Sequence of chain 1.A:
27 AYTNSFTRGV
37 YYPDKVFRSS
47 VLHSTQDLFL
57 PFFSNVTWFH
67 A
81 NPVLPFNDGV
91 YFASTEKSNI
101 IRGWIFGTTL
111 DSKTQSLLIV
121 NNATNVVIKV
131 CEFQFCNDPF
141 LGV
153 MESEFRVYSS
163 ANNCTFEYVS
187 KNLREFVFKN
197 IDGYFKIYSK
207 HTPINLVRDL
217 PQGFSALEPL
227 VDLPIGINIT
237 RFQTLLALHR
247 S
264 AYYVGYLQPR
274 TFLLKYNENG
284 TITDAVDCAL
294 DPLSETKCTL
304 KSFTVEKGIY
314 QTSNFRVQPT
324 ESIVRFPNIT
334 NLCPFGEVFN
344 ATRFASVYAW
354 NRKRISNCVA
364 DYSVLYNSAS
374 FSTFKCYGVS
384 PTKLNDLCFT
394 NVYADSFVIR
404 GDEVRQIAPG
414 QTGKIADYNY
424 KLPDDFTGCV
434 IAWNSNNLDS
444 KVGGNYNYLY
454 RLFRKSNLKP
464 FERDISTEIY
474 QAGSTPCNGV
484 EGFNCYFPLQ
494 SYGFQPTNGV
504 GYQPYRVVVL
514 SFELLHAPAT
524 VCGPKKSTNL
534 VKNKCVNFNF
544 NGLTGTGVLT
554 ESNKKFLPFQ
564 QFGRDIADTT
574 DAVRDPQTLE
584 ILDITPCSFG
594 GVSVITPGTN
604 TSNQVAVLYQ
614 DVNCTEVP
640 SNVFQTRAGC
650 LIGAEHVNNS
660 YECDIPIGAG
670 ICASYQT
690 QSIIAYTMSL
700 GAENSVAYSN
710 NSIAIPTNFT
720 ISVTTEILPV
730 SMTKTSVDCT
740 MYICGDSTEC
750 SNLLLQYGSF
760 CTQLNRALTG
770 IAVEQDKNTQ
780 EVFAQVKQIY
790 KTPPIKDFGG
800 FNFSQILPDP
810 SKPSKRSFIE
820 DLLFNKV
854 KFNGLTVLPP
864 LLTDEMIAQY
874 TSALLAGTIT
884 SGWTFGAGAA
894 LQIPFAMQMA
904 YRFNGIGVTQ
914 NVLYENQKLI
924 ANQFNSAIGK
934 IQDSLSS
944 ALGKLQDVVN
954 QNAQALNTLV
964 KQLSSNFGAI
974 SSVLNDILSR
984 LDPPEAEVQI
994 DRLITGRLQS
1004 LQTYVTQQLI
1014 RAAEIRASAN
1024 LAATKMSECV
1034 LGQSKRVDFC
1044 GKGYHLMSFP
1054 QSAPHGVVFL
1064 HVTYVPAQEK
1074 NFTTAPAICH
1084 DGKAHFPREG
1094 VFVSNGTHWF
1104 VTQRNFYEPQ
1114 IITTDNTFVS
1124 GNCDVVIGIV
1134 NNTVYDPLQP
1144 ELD

This small molecule binds to this protein.
Small molecule (SMILES): CC(=O)N[C@@H]1[C@@H](O)[C@H](O)[C@@H](CO)O[C@H]1O

Binding-site contacts:
Ligand atom C7 contacts residue THR124 of chain 1.A at 3.9 Å.
Ligand atom C5 contacts residue VAL127 of chain 1.A at 3.6 Å (hydrophobic).
Ligand atom C1 contacts residue VAL127 of chain 1.A at 4.4 Å (hydrophobic).
Ligand atom C4 contacts residue ASN122 of chain 1.A at 4.3 Å.
Ligand atom C1 contacts residue ASN122 of chain 1.A at 1.5 Å.
Ligand atom O6 contacts residue VAL127 of chain 1.A at 4.2 Å.
Ligand atom C2 contacts residue ASN122 of chain 1.A at 2.5 Å.
Ligand atom O5 contacts residue ASN122 of chain 1.A at 2.4 Å (h-bond).
Ligand atom C1 contacts residue THR124 of chain 1.A at 4.0 Å.
Ligand atom O5 contacts residue VAL127 of chain 1.A at 3.9 Å.
Ligand atom C5 contacts residue ASN122 of chain 1.A at 3.7 Å.
Ligand atom C8 contacts residue THR124 of chain 1.A at 3.5 Å.
Ligand atom N2 contacts residue ASN122 of chain 1.A at 2.9 Å (h-bond).
Ligand atom C6 contacts residue VAL127 of chain 1.A at 3.8 Å (hydrophobic).
Ligand atom O4 contacts residue VAL171 of chain 1.A at 4.3 Å.
Ligand atom C3 contacts residue ASN122 of chain 1.A at 3.8 Å.
Ligand atom C2 contacts residue THR124 of chain 1.A at 4.3 Å.
Ligand atom N2 contacts residue THR124 of chain 1.A at 3.3 Å.
Ligand atom C7 contacts residue ASN122 of chain 1.A at 4.0 Å.